Sequence of chain 1.M:
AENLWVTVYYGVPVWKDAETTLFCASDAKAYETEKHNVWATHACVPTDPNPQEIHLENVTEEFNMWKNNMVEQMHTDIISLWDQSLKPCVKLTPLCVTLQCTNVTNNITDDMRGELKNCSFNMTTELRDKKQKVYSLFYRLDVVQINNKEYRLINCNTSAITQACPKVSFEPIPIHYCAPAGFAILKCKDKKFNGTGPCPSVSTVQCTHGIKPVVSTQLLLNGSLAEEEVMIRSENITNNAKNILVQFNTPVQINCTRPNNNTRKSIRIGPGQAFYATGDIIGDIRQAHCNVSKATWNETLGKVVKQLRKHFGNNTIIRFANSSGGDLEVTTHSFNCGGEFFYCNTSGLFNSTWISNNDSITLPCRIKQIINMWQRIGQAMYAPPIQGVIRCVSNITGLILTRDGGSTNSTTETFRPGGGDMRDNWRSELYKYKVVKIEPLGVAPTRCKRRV

Binding-site contacts:
Ligand atom C7 contacts residue ASN232 of chain 1.M at 4.1 Å.
Ligand atom C1 contacts residue ASN232 of chain 1.M at 1.4 Å.
Ligand atom C8 contacts residue ASN232 of chain 1.M at 4.3 Å.
Ligand atom C8 contacts residue VAL224 of chain 1.M at 3.5 Å (hydrophobic).
Ligand atom C5 contacts residue VAL414 of chain 1.M at 3.1 Å (hydrophobic).
Ligand atom O7 contacts residue PRO182 of chain 1.M at 3.4 Å.
Ligand atom C7 contacts residue PRO182 of chain 1.M at 4.0 Å (hydrophobic).
Ligand atom C6 contacts residue NAG1 of chain 1.XA at 3.8 Å.
Ligand atom O6 contacts residue SER179 of chain 1.M at 3.8 Å.
Ligand atom O4 contacts residue CYS413 of chain 1.M at 4.3 Å.
Ligand atom O5 contacts residue ASN232 of chain 1.M at 2.2 Å (h-bond).
Ligand atom C5 contacts residue ASN232 of chain 1.M at 3.6 Å.
Ligand atom O6 contacts residue GLY348 of chain 1.M at 4.0 Å.
Ligand atom N2 contacts residue ASN232 of chain 1.M at 3.1 Å (h-bond).
Ligand atom C3 contacts residue ASN232 of chain 1.M at 3.9 Å.
Ligand atom C8 contacts residue ASN346 of chain 1.M at 4.0 Å.
Ligand atom C4 contacts residue ASN232 of chain 1.M at 4.2 Å.
Ligand atom C2 contacts residue SER415 of chain 1.M at 4.3 Å.
Ligand atom C6 contacts residue GLY348 of chain 1.M at 3.9 Å.
Ligand atom C8 contacts residue PRO182 of chain 1.M at 4.4 Å (hydrophobic).
Ligand atom O6 contacts residue NAG1 of chain 1.XA at 3.3 Å.
Ligand atom C6 contacts residue SER179 of chain 1.M at 3.8 Å.
Ligand atom O7 contacts residue ASN346 of chain 1.M at 4.5 Å.
Ligand atom O4 contacts residue VAL414 of chain 1.M at 3.4 Å (h-bond).
Ligand atom C8 contacts residue LEU231 of chain 1.M at 4.1 Å (hydrophobic).
Ligand atom C7 contacts residue VAL224 of chain 1.M at 4.1 Å (hydrophobic).
Ligand atom O5 contacts residue VAL414 of chain 1.M at 4.2 Å.
Ligand atom O5 contacts residue CYS413 of chain 1.M at 4.2 Å.
Ligand atom C4 contacts residue VAL414 of chain 1.M at 3.7 Å (hydrophobic).
Ligand atom C2 contacts residue ASN232 of chain 1.M at 2.5 Å.
Ligand atom O6 contacts residue ASN232 of chain 1.M at 4.3 Å.
Ligand atom O6 contacts residue GLU181 of chain 1.M at 3.5 Å.
Ligand atom N2 contacts residue SER415 of chain 1.M at 4.1 Å.
Ligand atom C6 contacts residue VAL414 of chain 1.M at 3.6 Å (hydrophobic).
Ligand atom O3 contacts residue SER415 of chain 1.M at 4.5 Å.
Ligand atom C3 contacts residue SER415 of chain 1.M at 3.8 Å.
Ligand atom C3 contacts residue VAL414 of chain 1.M at 4.1 Å (hydrophobic).

A small-molecule ligand and the protein it binds are described below.
Small molecule (SMILES): CC(=O)N[C@H]1[C@H](O[C@H]2[C@H](O)[C@@H](NC(C)=O)CO[C@@H]2CO)O[C@H](CO)[C@@H](O[C@@H]2O[C@H](CO)[C@@H](O)[C@H](O[C@H]3O[C@H](CO)[C@@H](O)[C@H](O)[C@@H]3O)[C@@H]2O)[C@@H]1O